Binding-site contacts:
Ligand atom C1' contacts residue PHE115 of chain 1.B at 3.7 Å (hydrophobic).
Ligand atom O2' contacts residue HIS56 of chain 1.B at 3.8 Å.
Ligand atom O4' contacts residue PHE115 of chain 1.B at 3.8 Å.
Ligand atom C5' contacts residue ALA110 of chain 1.B at 3.7 Å (hydrophobic).
Ligand atom N1 contacts residue HIS56 of chain 1.B at 3.8 Å.
Ligand atom C6 contacts residue ASN45 of chain 1.B at 3.6 Å.
Ligand atom O5' contacts residue GLU84 of chain 1.B at 3.9 Å.
Ligand atom O4' contacts residue PHE29 of chain 1.B at 3.6 Å.
Ligand atom C5 contacts residue PHE29 of chain 1.B at 3.4 Å (hydrophobic).
Ligand atom N1 contacts residue PHE29 of chain 1.B at 3.4 Å.
Ligand atom N7 contacts residue TYR161 of chain 1.B at 3.1 Å (h-bond).
Ligand atom N1 contacts residue GLU58 of chain 1.B at 3.1 Å (salt-bridge).
Ligand atom N9 contacts residue HIS56 of chain 1.B at 3.7 Å.
Ligand atom N9 contacts residue PHE29 of chain 1.B at 3.7 Å.
Ligand atom C2 contacts residue GLU58 of chain 1.B at 3.8 Å.
Ligand atom N7 contacts residue HIS56 of chain 1.B at 3.4 Å (h-bond).
Ligand atom C3' contacts residue ASP116 of chain 1.B at 3.5 Å.
Ligand atom N7 contacts residue PHE29 of chain 1.B at 3.5 Å.
Ligand atom N7 contacts residue ASN45 of chain 1.B at 3.2 Å (h-bond).
Ligand atom N6 contacts residue HIS56 of chain 1.B at 3.3 Å.
Ligand atom C8 contacts residue PHE29 of chain 1.B at 3.7 Å (hydrophobic).
Ligand atom N6 contacts residue ASN45 of chain 1.B at 3.0 Å (h-bond).
Ligand atom C8 contacts residue TYR161 of chain 1.B at 3.6 Å (hydrophobic).
Ligand atom C4 contacts residue HIS56 of chain 1.B at 3.6 Å.
Ligand atom N6 contacts residue ALA57 of chain 1.B at 2.9 Å (h-bond).
Ligand atom C2 contacts residue PHE29 of chain 1.B at 3.4 Å (hydrophobic).
Ligand atom N3 contacts residue PHE29 of chain 1.B at 3.5 Å.
Ligand atom C5 contacts residue ASN45 of chain 1.B at 3.7 Å.
Ligand atom C4' contacts residue PHE115 of chain 1.B at 3.8 Å (hydrophobic).
Ligand atom C8 contacts residue PHE115 of chain 1.B at 3.8 Å (hydrophobic).
Ligand atom C4 contacts residue PHE29 of chain 1.B at 3.5 Å (hydrophobic).
Ligand atom O3' contacts residue ASP116 of chain 1.B at 2.5 Å (salt-bridge).
Ligand atom C6 contacts residue HIS56 of chain 1.B at 3.5 Å.
Ligand atom N6 contacts residue PHE29 of chain 1.B at 3.2 Å.
Ligand atom C6 contacts residue PHE29 of chain 1.B at 3.2 Å (hydrophobic).
Ligand atom O2' contacts residue LEU95 of chain 1.A at 3.5 Å.
Ligand atom C5 contacts residue HIS56 of chain 1.B at 3.5 Å.
Ligand atom C8 contacts residue HIS56 of chain 1.B at 3.6 Å.
Ligand atom O2' contacts residue PHE118 of chain 1.B at 3.7 Å.
Ligand atom O3' contacts residue PHE118 of chain 1.B at 3.7 Å.

The small molecule below binds the protein below.
Small molecule (SMILES): Nc1ncnc2c1ncn2[C@@H]1O[C@H](CO)[C@@H](O)[C@H]1O

Sequence of chain 1.B:
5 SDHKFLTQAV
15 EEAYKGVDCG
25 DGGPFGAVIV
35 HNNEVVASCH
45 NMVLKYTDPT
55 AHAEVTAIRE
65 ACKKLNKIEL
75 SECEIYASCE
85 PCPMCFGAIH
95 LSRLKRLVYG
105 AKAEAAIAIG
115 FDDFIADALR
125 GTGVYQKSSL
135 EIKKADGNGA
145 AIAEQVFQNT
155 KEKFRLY

Sequence of chain 1.A:
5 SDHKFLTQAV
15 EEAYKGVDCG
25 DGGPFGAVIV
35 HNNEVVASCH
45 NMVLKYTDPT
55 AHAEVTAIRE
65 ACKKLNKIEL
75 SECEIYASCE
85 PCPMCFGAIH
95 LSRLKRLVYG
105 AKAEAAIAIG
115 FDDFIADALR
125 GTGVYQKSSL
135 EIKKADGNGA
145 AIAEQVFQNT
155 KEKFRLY